This protein binds this small molecule.
Small molecule (SMILES): C/C=C/[C@H](C(=O)O)N1C(=O)[C@H](Cc2ccc(F)cc2)O[C@@H](c2ccc(Cl)cc2)[C@H]1c1ccc(Cl)cc1

Sequence of chain 1.A:
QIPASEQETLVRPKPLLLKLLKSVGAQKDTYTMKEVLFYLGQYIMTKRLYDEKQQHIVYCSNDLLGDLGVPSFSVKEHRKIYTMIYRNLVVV

Binding-site contacts:
Ligand atom CL2 contacts residue TYR50 of chain 1.A at 4.0 Å.
Ligand atom O4 contacts residue HIS79 of chain 1.A at 3.7 Å.
Ligand atom C28 contacts residue HIS79 of chain 1.A at 4.0 Å.
Ligand atom C17 contacts residue GLN42 of chain 1.A at 3.9 Å.
Ligand atom C10 contacts residue GLY41 of chain 1.A at 4.0 Å.
Ligand atom CL2 contacts residue GLN54 of chain 1.A at 3.9 Å.
Ligand atom C17 contacts residue PHE38 of chain 1.A at 3.5 Å (hydrophobic).
Ligand atom C28 contacts residue LEU37 of chain 1.A at 3.8 Å (hydrophobic).
Ligand atom C5 contacts residue LEU37 of chain 1.A at 3.4 Å (hydrophobic).
Ligand atom C23 contacts residue MET45 of chain 1.A at 3.5 Å (hydrophobic).
Ligand atom O1 contacts residue PHE38 of chain 1.A at 4.0 Å.
Ligand atom CL2 contacts residue VAL76 of chain 1.A at 3.9 Å.
Ligand atom F1 contacts residue MET45 of chain 1.A at 3.5 Å.
Ligand atom C27 contacts residue LEU37 of chain 1.A at 3.7 Å (hydrophobic).
Ligand atom CL2 contacts residue MET45 of chain 1.A at 3.7 Å.
Ligand atom C4 contacts residue ILE44 of chain 1.A at 3.9 Å (hydrophobic).
Ligand atom C11 contacts residue PHE38 of chain 1.A at 4.0 Å (hydrophobic).
Ligand atom C28 contacts residue TYR83 of chain 1.A at 3.9 Å (hydrophobic).
Ligand atom C2 contacts residue ILE82 of chain 1.A at 3.4 Å (hydrophobic).
Ligand atom C4 contacts residue LEU37 of chain 1.A at 3.7 Å (hydrophobic).
Ligand atom C22 contacts residue MET45 of chain 1.A at 3.5 Å (hydrophobic).
Ligand atom CL1 contacts residue LEU40 of chain 1.A at 3.3 Å.
Ligand atom C10 contacts residue PHE38 of chain 1.A at 4.0 Å (hydrophobic).
Ligand atom C16 contacts residue GLN42 of chain 1.A at 3.3 Å.
Ligand atom CL1 contacts residue ILE82 of chain 1.A at 3.3 Å.
Ligand atom C23 contacts residue ILE44 of chain 1.A at 3.8 Å (hydrophobic).
Ligand atom C15 contacts residue MET45 of chain 1.A at 3.8 Å (hydrophobic).
Ligand atom C1 contacts residue ILE44 of chain 1.A at 3.9 Å (hydrophobic).
Ligand atom C21 contacts residue VAL76 of chain 1.A at 3.9 Å (hydrophobic).
Ligand atom C4 contacts residue GLY41 of chain 1.A at 3.8 Å.
Ligand atom C15 contacts residue GLN42 of chain 1.A at 3.9 Å.
Ligand atom C4 contacts residue LEU40 of chain 1.A at 3.7 Å (hydrophobic).
Ligand atom CL1 contacts residue ILE44 of chain 1.A at 4.0 Å.
Ligand atom C10 contacts residue LEU37 of chain 1.A at 3.9 Å (hydrophobic).
Ligand atom C5 contacts residue GLY41 of chain 1.A at 3.7 Å.
Ligand atom C14 contacts residue MET45 of chain 1.A at 3.9 Å (hydrophobic).
Ligand atom F1 contacts residue GLN42 of chain 1.A at 3.4 Å.
Ligand atom C24 contacts residue GLY41 of chain 1.A at 3.7 Å.
Ligand atom O2 contacts residue GLY41 of chain 1.A at 3.3 Å.
Ligand atom C28 contacts residue ILE82 of chain 1.A at 3.7 Å (hydrophobic).